Binding-site contacts:
Ligand atom C4 contacts residue PHE200 of chain 1.C at 3.9 Å (hydrophobic).
Ligand atom O6 contacts residue PHE200 of chain 1.C at 3.3 Å.
Ligand atom O5 contacts residue TRP257 of chain 1.C at 4.1 Å.
Ligand atom O5 contacts residue ASN193 of chain 1.C at 3.0 Å (h-bond).
Ligand atom C4 contacts residue ALA203 of chain 1.C at 4.2 Å (hydrophobic).
Ligand atom O6 contacts residue ASN193 of chain 1.C at 3.2 Å (h-bond).
Ligand atom O5 contacts residue THR151 of chain 1.C at 4.2 Å.
Ligand atom C3 contacts residue ASN193 of chain 1.C at 3.4 Å.
Ligand atom C3 contacts residue PHE200 of chain 1.C at 3.8 Å (hydrophobic).
Ligand atom O6 contacts residue TYR194 of chain 1.C at 3.9 Å.
Ligand atom C2 contacts residue ASN193 of chain 1.C at 3.9 Å.
Ligand atom C1 contacts residue VAL159 of chain 1.C at 4.2 Å (hydrophobic).
Ligand atom C1 contacts residue THR151 of chain 1.C at 4.1 Å.
Ligand atom C4 contacts residue SER204 of chain 1.C at 4.2 Å.

Sequence of chain 1.C:
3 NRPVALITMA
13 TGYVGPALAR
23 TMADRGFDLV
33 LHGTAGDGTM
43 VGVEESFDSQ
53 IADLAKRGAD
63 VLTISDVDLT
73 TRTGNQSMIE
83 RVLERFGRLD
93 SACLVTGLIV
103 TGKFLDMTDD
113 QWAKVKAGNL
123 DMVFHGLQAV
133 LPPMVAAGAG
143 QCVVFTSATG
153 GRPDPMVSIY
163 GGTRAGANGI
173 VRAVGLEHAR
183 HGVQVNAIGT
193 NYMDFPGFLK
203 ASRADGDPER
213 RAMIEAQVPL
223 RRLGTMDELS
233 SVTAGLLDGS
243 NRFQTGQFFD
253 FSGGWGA

This small molecule binds to this protein.
Small molecule (SMILES): C[C@@H](O)[C@@H](C)O